Sequence of chain 1.A:
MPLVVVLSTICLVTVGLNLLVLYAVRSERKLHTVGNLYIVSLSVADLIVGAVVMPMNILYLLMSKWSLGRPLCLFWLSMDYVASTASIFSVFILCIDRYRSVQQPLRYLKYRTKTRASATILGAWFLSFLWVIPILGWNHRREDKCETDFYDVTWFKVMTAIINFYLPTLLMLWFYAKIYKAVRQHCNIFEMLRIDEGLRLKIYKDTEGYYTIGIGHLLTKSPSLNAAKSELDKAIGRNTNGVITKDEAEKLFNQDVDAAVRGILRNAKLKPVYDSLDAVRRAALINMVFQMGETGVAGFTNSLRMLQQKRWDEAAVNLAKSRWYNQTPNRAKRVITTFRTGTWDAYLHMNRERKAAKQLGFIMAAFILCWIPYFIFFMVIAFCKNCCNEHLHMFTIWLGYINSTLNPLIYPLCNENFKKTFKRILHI

The protein below binds the small molecule below.
Small molecule (SMILES): CN(C)CC/C=C1\c2ccccc2COc2ccccc21

Binding-site contacts:
Ligand atom C09 contacts residue TYR389 of chain 1.A at 3.5 Å (hydrophobic).
Ligand atom C19 contacts residue D7V1 of chain 1.C at 0.9 Å.
Ligand atom C01 contacts residue TRP386 of chain 1.A at 3.4 Å (hydrophobic).
Ligand atom C08 contacts residue D7V1 of chain 1.C at 0.3 Å.
Ligand atom C06 contacts residue D7V1 of chain 1.C at 0.5 Å.
Ligand atom C11 contacts residue D7V1 of chain 1.C at 0.8 Å.
Ligand atom O15 contacts residue THR93 of chain 1.A at 3.2 Å (h-bond).
Ligand atom C17 contacts residue D7V1 of chain 1.C at 0.6 Å.
Ligand atom C03 contacts residue D7V1 of chain 1.C at 0.5 Å.
Ligand atom C07 contacts residue D7V1 of chain 1.C at 0.4 Å.
Ligand atom N02 contacts residue D7V1 of chain 1.C at 0.3 Å (h-bond).
Ligand atom C09 contacts residue D7V1 of chain 1.C at 0.3 Å.
Ligand atom C18 contacts residue D7V1 of chain 1.C at 0.7 Å.
Ligand atom C04 contacts residue D7V1 of chain 1.C at 0.4 Å.
Ligand atom C12 contacts residue TRP139 of chain 1.A at 3.5 Å (hydrophobic).
Ligand atom C01 contacts residue D7V1 of chain 1.C at 0.3 Å.
Ligand atom C04 contacts residue TYR389 of chain 1.A at 3.1 Å (hydrophobic).
Ligand atom C13 contacts residue TYR89 of chain 1.A at 3.5 Å (hydrophobic).
Ligand atom C03 contacts residue ASP88 of chain 1.A at 3.1 Å.
Ligand atom C10 contacts residue D7V1 of chain 1.C at 0.6 Å.
Ligand atom C04 contacts residue ASP88 of chain 1.A at 3.5 Å.
Ligand atom C14 contacts residue THR93 of chain 1.A at 3.4 Å.
Ligand atom C18 contacts residue SER92 of chain 1.A at 3.3 Å.
Ligand atom C20 contacts residue D7V1 of chain 1.C at 0.7 Å.
Ligand atom C05 contacts residue ASP88 of chain 1.A at 3.2 Å.
Ligand atom C17 contacts residue SER92 of chain 1.A at 3.4 Å.
Ligand atom C21 contacts residue D7V1 of chain 1.C at 0.6 Å.
Ligand atom C01 contacts residue ASP88 of chain 1.A at 3.2 Å.
Ligand atom C20 contacts residue TRP386 of chain 1.A at 3.5 Å (hydrophobic).
Ligand atom O15 contacts residue D7V1 of chain 1.C at 0.7 Å.
Ligand atom C13 contacts residue D7V1 of chain 1.C at 0.9 Å.
Ligand atom C12 contacts residue TYR89 of chain 1.A at 3.5 Å (hydrophobic).
Ligand atom N02 contacts residue ASP88 of chain 1.A at 2.7 Å (salt-bridge).
Ligand atom C16 contacts residue D7V1 of chain 1.C at 0.7 Å.
Ligand atom C05 contacts residue D7V1 of chain 1.C at 0.3 Å.
Ligand atom C14 contacts residue D7V1 of chain 1.C at 0.7 Å.
Ligand atom C20 contacts residue PHE390 of chain 1.A at 3.4 Å (hydrophobic).
Ligand atom C09 contacts residue PHE390 of chain 1.A at 3.4 Å (hydrophobic).
Ligand atom C12 contacts residue D7V1 of chain 1.C at 1.0 Å.
Ligand atom C19 contacts residue TRP386 of chain 1.A at 3.5 Å (hydrophobic).